A protein and the small-molecule ligand that binds it are described below.
Small molecule (SMILES): CCCc1nn(C)c2c(=O)[nH]c(-c3cc(S(=O)(=O)N4CCN(C)CC4)ccc3OCC)nc12

Binding-site contacts:
Ligand atom C24 contacts residue PHE290 of chain 1.A at 3.8 Å (hydrophobic).
Ligand atom C2 contacts residue PHE256 of chain 1.A at 3.9 Å (hydrophobic).
Ligand atom C7 contacts residue PHE290 of chain 1.A at 3.7 Å (hydrophobic).
Ligand atom C23 contacts residue PHE290 of chain 1.A at 3.5 Å (hydrophobic).
Ligand atom N26 contacts residue PHE290 of chain 1.A at 3.7 Å.
Ligand atom C33 contacts residue HIS83 of chain 1.A at 4.0 Å.
Ligand atom N22 contacts residue PHE290 of chain 1.A at 3.5 Å.
Ligand atom N14 contacts residue MET274 of chain 1.A at 3.4 Å.
Ligand atom C9 contacts residue PHE290 of chain 1.A at 3.7 Å (hydrophobic).
Ligand atom C19 contacts residue MET274 of chain 1.A at 3.9 Å (hydrophobic).
Ligand atom O11 contacts residue VAL294 of chain 1.A at 3.8 Å.
Ligand atom O11 contacts residue PHE290 of chain 1.A at 3.2 Å.
Ligand atom O27 contacts residue GLN287 of chain 1.A at 3.3 Å (h-bond).
Ligand atom S10 contacts residue PHE290 of chain 1.A at 4.1 Å.
Ligand atom C4 contacts residue GLN287 of chain 1.A at 3.5 Å.
Ligand atom C6 contacts residue MET274 of chain 1.A at 3.7 Å (hydrophobic).
Ligand atom C34 contacts residue HIS83 of chain 1.A at 3.9 Å.
Ligand atom C1 contacts residue LEU283 of chain 1.A at 3.9 Å (hydrophobic).
Ligand atom C5 contacts residue LEU286 of chain 1.A at 4.0 Å (hydrophobic).
Ligand atom C8 contacts residue PHE290 of chain 1.A at 3.0 Å (hydrophobic).
Ligand atom C1 contacts residue GLN287 of chain 1.A at 3.5 Å.
Ligand atom S10 contacts residue MET274 of chain 1.A at 4.0 Å.
Ligand atom O3 contacts residue PHE256 of chain 1.A at 3.8 Å.
Ligand atom C6 contacts residue LEU286 of chain 1.A at 3.9 Å (hydrophobic).
Ligand atom O3 contacts residue GLN287 of chain 1.A at 3.0 Å (h-bond).
Ligand atom C31 contacts residue TYR82 of chain 1.A at 3.6 Å (hydrophobic).
Ligand atom C16 contacts residue LEU195 of chain 1.A at 4.0 Å (hydrophobic).
Ligand atom N28 contacts residue VAL252 of chain 1.A at 4.0 Å.
Ligand atom C2 contacts residue GLN287 of chain 1.A at 3.6 Å.
Ligand atom C31 contacts residue VAL252 of chain 1.A at 3.9 Å (hydrophobic).
Ligand atom C21 contacts residue GLN287 of chain 1.A at 4.0 Å.
Ligand atom C7 contacts residue MET274 of chain 1.A at 3.9 Å (hydrophobic).
Ligand atom C4 contacts residue PHE256 of chain 1.A at 4.0 Å (hydrophobic).
Ligand atom C9 contacts residue GLN287 of chain 1.A at 3.9 Å.
Ligand atom C23 contacts residue GLN287 of chain 1.A at 3.8 Å.
Ligand atom C21 contacts residue PHE290 of chain 1.A at 3.8 Å (hydrophobic).
Ligand atom O27 contacts residue PHE290 of chain 1.A at 3.9 Å.
Ligand atom N22 contacts residue GLN287 of chain 1.A at 3.0 Å (h-bond).
Ligand atom C25 contacts residue PHE290 of chain 1.A at 3.7 Å (hydrophobic).
Ligand atom C5 contacts residue MET274 of chain 1.A at 3.6 Å (hydrophobic).

Sequence of chain 1.A:
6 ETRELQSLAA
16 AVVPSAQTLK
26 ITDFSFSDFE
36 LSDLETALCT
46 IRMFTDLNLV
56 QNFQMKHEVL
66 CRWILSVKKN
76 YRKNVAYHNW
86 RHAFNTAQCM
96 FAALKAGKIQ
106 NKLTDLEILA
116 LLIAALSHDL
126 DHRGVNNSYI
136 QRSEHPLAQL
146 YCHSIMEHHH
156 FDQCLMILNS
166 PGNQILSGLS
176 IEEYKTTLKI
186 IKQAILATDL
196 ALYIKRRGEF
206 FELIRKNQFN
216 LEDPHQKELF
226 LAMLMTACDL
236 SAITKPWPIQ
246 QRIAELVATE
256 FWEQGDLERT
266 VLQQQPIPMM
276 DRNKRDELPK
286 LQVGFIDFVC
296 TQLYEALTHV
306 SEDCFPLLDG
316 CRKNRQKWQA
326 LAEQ